Sequence of chain 1.H:
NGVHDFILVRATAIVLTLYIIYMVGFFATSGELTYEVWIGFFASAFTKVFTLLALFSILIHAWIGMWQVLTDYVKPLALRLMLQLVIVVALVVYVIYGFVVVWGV

Binding-site contacts:
Ligand atom C12 contacts residue PRO160 of chain 1.F at 3.7 Å (hydrophobic).
Ligand atom C2 contacts residue ILE209 of chain 1.F at 4.0 Å (hydrophobic).
Ligand atom C1 contacts residue ARG31 of chain 1.G at 3.6 Å.
Ligand atom C16 contacts residue TRP164 of chain 1.F at 3.8 Å (hydrophobic).
Ligand atom C11 contacts residue ILE28 of chain 1.G at 3.7 Å (hydrophobic).
Ligand atom C5 contacts residue HEM1 of chain 1.AA at 4.1 Å.
Ligand atom O9 contacts residue PRO160 of chain 1.F at 4.0 Å.
Ligand atom O7 contacts residue ARG31 of chain 1.G at 3.4 Å (salt-bridge).
Ligand atom C5 contacts residue SER27 of chain 1.G at 3.4 Å.
Ligand atom S4 contacts residue ARG31 of chain 1.G at 4.2 Å.
Ligand atom C11 contacts residue PRO160 of chain 1.F at 3.8 Å (hydrophobic).
Ligand atom C8 contacts residue TRP164 of chain 1.F at 3.8 Å (hydrophobic).
Ligand atom C3 contacts residue ARG31 of chain 1.G at 4.1 Å.
Ligand atom C1 contacts residue SER161 of chain 1.F at 3.8 Å.
Ligand atom C1 contacts residue TRP164 of chain 1.F at 3.6 Å (hydrophobic).
Ligand atom O9 contacts residue ARG31 of chain 1.G at 4.1 Å.
Ligand atom O7 contacts residue THR207 of chain 1.F at 3.5 Å (h-bond).
Ligand atom S4 contacts residue ILE28 of chain 1.G at 3.7 Å.
Ligand atom S4 contacts residue SER27 of chain 1.G at 3.6 Å (h-bond).
Ligand atom C6 contacts residue THR207 of chain 1.F at 3.6 Å.
Ligand atom C2 contacts residue ARG31 of chain 1.G at 3.6 Å.
Ligand atom C14 contacts residue PHE20 of chain 1.G at 4.0 Å (hydrophobic).
Ligand atom N10 contacts residue PRO160 of chain 1.F at 3.9 Å.
Ligand atom C8 contacts residue TYR83 of chain 1.H at 3.7 Å (hydrophobic).
Ligand atom O9 contacts residue TRP164 of chain 1.F at 2.9 Å (h-bond).
Ligand atom C6 contacts residue ARG31 of chain 1.G at 3.5 Å.
Ligand atom C8 contacts residue ILE28 of chain 1.G at 4.1 Å (hydrophobic).
Ligand atom O9 contacts residue TYR83 of chain 1.H at 2.6 Å (h-bond).
Ligand atom C6 contacts residue HEM1 of chain 1.AA at 3.2 Å.
Ligand atom C13 contacts residue PHE20 of chain 1.G at 3.7 Å (hydrophobic).
Ligand atom C12 contacts residue ILE28 of chain 1.G at 4.0 Å (hydrophobic).
Ligand atom C5 contacts residue THR207 of chain 1.F at 3.8 Å.
Ligand atom C1 contacts residue ASP82 of chain 1.H at 3.2 Å.
Ligand atom N10 contacts residue ILE28 of chain 1.G at 3.6 Å.
Ligand atom C16 contacts residue TYR83 of chain 1.H at 4.1 Å (hydrophobic).
Ligand atom C3 contacts residue ILE209 of chain 1.F at 4.0 Å (hydrophobic).
Ligand atom C13 contacts residue PRO160 of chain 1.F at 4.2 Å (hydrophobic).
Ligand atom C8 contacts residue PRO160 of chain 1.F at 3.7 Å (hydrophobic).
Ligand atom C15 contacts residue TRP164 of chain 1.F at 3.8 Å (hydrophobic).
Ligand atom C16 contacts residue ILE28 of chain 1.G at 3.9 Å (hydrophobic).

Sequence of chain 1.G:
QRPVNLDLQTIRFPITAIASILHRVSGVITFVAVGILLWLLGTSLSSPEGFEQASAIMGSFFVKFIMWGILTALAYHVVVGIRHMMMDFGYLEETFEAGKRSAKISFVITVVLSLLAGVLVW

Sequence of chain 1.F:
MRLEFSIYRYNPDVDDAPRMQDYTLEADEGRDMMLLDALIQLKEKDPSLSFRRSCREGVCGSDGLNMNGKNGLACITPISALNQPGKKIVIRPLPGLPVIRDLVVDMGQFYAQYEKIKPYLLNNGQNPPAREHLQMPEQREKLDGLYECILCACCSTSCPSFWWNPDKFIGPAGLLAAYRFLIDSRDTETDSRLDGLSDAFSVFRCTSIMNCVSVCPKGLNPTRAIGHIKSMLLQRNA

The protein below binds the small molecule below.
Small molecule (SMILES): CC1=C(C(=O)Nc2ccccc2)SCCO1